Binding-site contacts:
Ligand atom O3P contacts residue ASN203 of chain 1.A at 3.7 Å.
Ligand atom C4A contacts residue LYS39 of chain 1.A at 3.0 Å.
Ligand atom N1 contacts residue HIS166 of chain 1.A at 3.4 Å (h-bond).
Ligand atom ND contacts residue PHE265 of chain 1.B at 3.3 Å.
Ligand atom O3 contacts residue ARG136 of chain 1.A at 3.2 Å (salt-bridge).
Ligand atom C5A contacts residue TYR43 of chain 1.A at 3.6 Å (hydrophobic).
Ligand atom O contacts residue LYS39 of chain 1.A at 2.8 Å (salt-bridge).
Ligand atom O1P contacts residue TYR43 of chain 1.A at 2.5 Å (h-bond).
Ligand atom N1 contacts residue ARG219 of chain 1.A at 2.5 Å (salt-bridge).
Ligand atom C6 contacts residue HIS166 of chain 1.A at 3.6 Å.
Ligand atom C6 contacts residue ARG219 of chain 1.A at 3.3 Å.
Ligand atom O1P contacts residue ILE222 of chain 1.A at 2.5 Å (h-bond).
Ligand atom CB contacts residue PHE265 of chain 1.B at 3.7 Å (hydrophobic).
Ligand atom C contacts residue LYS39 of chain 1.A at 3.3 Å.
Ligand atom OG contacts residue PHE265 of chain 1.B at 3.4 Å.
Ligand atom O contacts residue ARG136 of chain 1.A at 2.7 Å (salt-bridge).
Ligand atom CB contacts residue TYR354 of chain 1.A at 3.6 Å (hydrophobic).
Ligand atom C contacts residue ARG136 of chain 1.A at 3.6 Å.
Ligand atom C2 contacts residue LEU85 of chain 1.A at 3.7 Å (hydrophobic).
Ligand atom C2 contacts residue ARG219 of chain 1.A at 3.5 Å.
Ligand atom O4P contacts residue ASN203 of chain 1.A at 3.6 Å.
Ligand atom C contacts residue PHE265 of chain 1.B at 3.6 Å (hydrophobic).
Ligand atom ND contacts residue MET312 of chain 1.B at 3.1 Å (h-bond).
Ligand atom C2 contacts residue HIS166 of chain 1.A at 3.4 Å.
Ligand atom OG contacts residue TYR284 of chain 1.B at 3.1 Å (h-bond).
Ligand atom O2P contacts residue TYR354 of chain 1.A at 2.5 Å (h-bond).
Ligand atom C2A contacts residue ARG219 of chain 1.A at 3.6 Å.
Ligand atom O3 contacts residue LYS39 of chain 1.A at 3.1 Å (salt-bridge).
Ligand atom C3 contacts residue HIS166 of chain 1.A at 3.6 Å.
Ligand atom C4 contacts residue LYS39 of chain 1.A at 3.7 Å.
Ligand atom C5 contacts residue HIS166 of chain 1.A at 3.6 Å.
Ligand atom CA contacts residue PHE265 of chain 1.B at 3.7 Å (hydrophobic).
Ligand atom P contacts residue ILE222 of chain 1.A at 3.6 Å.
Ligand atom C4A contacts residue TYR43 of chain 1.A at 3.5 Å (hydrophobic).
Ligand atom O3P contacts residue ILE222 of chain 1.A at 3.4 Å (h-bond).
Ligand atom O1P contacts residue TYR354 of chain 1.A at 3.2 Å.
Ligand atom O1P contacts residue GLY221 of chain 1.A at 3.3 Å.
Ligand atom O3P contacts residue SER204 of chain 1.A at 2.6 Å (h-bond).
Ligand atom C4 contacts residue HIS166 of chain 1.A at 3.6 Å.
Ligand atom O3P contacts residue GLY221 of chain 1.A at 2.9 Å (h-bond).

Sequence of chain 1.B:
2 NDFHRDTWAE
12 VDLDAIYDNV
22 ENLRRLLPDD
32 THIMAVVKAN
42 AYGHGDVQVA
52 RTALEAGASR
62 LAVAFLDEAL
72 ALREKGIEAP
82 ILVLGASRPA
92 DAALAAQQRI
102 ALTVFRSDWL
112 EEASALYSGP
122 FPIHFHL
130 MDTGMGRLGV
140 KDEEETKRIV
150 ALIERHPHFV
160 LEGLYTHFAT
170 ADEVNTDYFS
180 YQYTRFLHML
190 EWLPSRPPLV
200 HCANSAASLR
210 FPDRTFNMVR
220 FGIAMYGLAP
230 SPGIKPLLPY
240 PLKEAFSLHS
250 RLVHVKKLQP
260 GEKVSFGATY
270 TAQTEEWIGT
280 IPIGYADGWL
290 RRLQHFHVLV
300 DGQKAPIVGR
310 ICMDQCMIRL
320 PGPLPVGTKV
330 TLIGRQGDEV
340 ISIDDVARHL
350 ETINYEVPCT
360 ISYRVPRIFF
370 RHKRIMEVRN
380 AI

Sequence of chain 1.A:
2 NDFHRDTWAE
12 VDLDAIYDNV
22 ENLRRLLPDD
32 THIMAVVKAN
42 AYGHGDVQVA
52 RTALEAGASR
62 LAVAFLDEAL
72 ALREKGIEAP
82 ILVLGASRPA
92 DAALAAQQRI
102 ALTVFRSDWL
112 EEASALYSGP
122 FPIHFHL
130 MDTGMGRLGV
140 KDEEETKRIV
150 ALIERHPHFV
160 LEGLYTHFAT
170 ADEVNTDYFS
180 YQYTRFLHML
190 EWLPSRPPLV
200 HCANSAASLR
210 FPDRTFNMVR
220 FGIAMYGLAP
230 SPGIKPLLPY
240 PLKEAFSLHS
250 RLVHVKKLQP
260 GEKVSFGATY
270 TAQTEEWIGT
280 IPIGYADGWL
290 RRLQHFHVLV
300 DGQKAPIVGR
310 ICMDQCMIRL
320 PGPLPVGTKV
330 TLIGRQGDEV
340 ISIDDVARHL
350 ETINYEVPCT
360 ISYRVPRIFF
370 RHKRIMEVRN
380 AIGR

This protein binds this small molecule.
Small molecule (SMILES): Cc1ncc(COP(=O)(O)O)c(CNc2conc2O)c1O